Sequence of chain 39.C:
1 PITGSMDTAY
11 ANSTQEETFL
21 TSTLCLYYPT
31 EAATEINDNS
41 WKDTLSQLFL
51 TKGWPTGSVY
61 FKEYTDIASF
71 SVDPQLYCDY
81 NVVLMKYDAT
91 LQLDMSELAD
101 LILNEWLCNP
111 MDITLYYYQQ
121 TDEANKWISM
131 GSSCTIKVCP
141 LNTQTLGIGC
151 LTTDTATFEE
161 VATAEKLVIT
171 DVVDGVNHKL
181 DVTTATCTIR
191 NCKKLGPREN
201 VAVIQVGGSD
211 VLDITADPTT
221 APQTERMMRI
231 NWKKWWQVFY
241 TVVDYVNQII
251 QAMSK

A protein and the small-molecule ligand that binds it are described below.
Small molecule (SMILES): CC(=O)N[C@H]1[C@H](O[C@H]2[C@H](O)[C@@H](NC(C)=O)CO[C@@H]2CO)O[C@H](CO)[C@@H](O)[C@@H]1O

Binding-site contacts:
Ligand atom C2 contacts residue ASN12 of chain 39.C at 3.2 Å.
Ligand atom O7 contacts residue ASN12 of chain 39.C at 3.7 Å.
Ligand atom C1 contacts residue ASN12 of chain 39.C at 2.2 Å.
Ligand atom O5 contacts residue ASN12 of chain 39.C at 2.7 Å (h-bond).
Ligand atom C7 contacts residue ASN12 of chain 39.C at 3.9 Å.
Ligand atom C5 contacts residue ASN12 of chain 39.C at 4.1 Å.
Ligand atom N2 contacts residue ASN12 of chain 39.C at 3.8 Å.